This small molecule binds to this protein.
Small molecule (SMILES): O=C1OCC/C=C/CC/C=C/C(=N/OCC(=O)N2CCCCC2)Cc2c(Cl)c(O)cc(O)c21

Binding-site contacts:
Ligand atom C16 contacts residue ASN43 of chain 1.A at 3.8 Å.
Ligand atom O2 contacts residue GLY89 of chain 1.A at 3.8 Å.
Ligand atom C10 contacts residue ASN43 of chain 1.A at 3.7 Å.
Ligand atom C12 contacts residue ILE88 of chain 1.A at 3.5 Å (hydrophobic).
Ligand atom O3 contacts residue LEU40 of chain 1.A at 3.8 Å.
Ligand atom O4 contacts residue ASP85 of chain 1.A at 2.6 Å (salt-bridge).
Ligand atom O5 contacts residue LEU99 of chain 1.A at 3.6 Å.
Ligand atom CL contacts residue PHE130 of chain 1.A at 3.3 Å.
Ligand atom O2 contacts residue MET90 of chain 1.A at 3.4 Å.
Ligand atom C7 contacts residue MET90 of chain 1.A at 3.5 Å (hydrophobic).
Ligand atom O6 contacts residue TYR131 of chain 1.A at 3.4 Å (h-bond).
Ligand atom C15 contacts residue ASP46 of chain 1.A at 3.9 Å.
Ligand atom C11 contacts residue MET90 of chain 1.A at 3.7 Å (hydrophobic).
Ligand atom O3 contacts residue VAL178 of chain 1.A at 3.6 Å.
Ligand atom C22 contacts residue LEU95 of chain 1.A at 3.6 Å (hydrophobic).
Ligand atom C6 contacts residue THR176 of chain 1.A at 3.8 Å.
Ligand atom CL contacts residue ASN43 of chain 1.A at 3.3 Å.
Ligand atom C14 contacts residue LYS50 of chain 1.A at 3.6 Å.
Ligand atom C17 contacts residue ASN43 of chain 1.A at 3.7 Å.
Ligand atom O4 contacts residue THR176 of chain 1.A at 3.5 Å.
Ligand atom C6 contacts residue ASP85 of chain 1.A at 3.4 Å.
Ligand atom O4 contacts residue ALA47 of chain 1.A at 3.2 Å.
Ligand atom C22 contacts residue TRP154 of chain 1.A at 3.8 Å (hydrophobic).
Ligand atom C3 contacts residue ASN43 of chain 1.A at 3.8 Å.
Ligand atom C23 contacts residue TRP154 of chain 1.A at 3.7 Å (hydrophobic).
Ligand atom C24 contacts residue TRP154 of chain 1.A at 3.6 Å (hydrophobic).
Ligand atom O2 contacts residue THR176 of chain 1.A at 2.9 Å (h-bond).
Ligand atom C1 contacts residue SER44 of chain 1.A at 3.7 Å.
Ligand atom C8 contacts residue THR176 of chain 1.A at 3.9 Å.
Ligand atom C12 contacts residue LYS50 of chain 1.A at 3.7 Å.
Ligand atom C20 contacts residue PHE130 of chain 1.A at 3.6 Å (hydrophobic).
Ligand atom O6 contacts residue LEU99 of chain 1.A at 3.3 Å.
Ligand atom C13 contacts residue LYS50 of chain 1.A at 3.6 Å.
Ligand atom C2 contacts residue ASN43 of chain 1.A at 3.5 Å.
Ligand atom C1 contacts residue ASP85 of chain 1.A at 3.4 Å.
Ligand atom C17 contacts residue ASP46 of chain 1.A at 3.8 Å.
Ligand atom C19 contacts residue TYR131 of chain 1.A at 3.8 Å (hydrophobic).
Ligand atom O3 contacts residue ASN43 of chain 1.A at 3.5 Å.
Ligand atom C23 contacts residue LEU95 of chain 1.A at 3.5 Å (hydrophobic).
Ligand atom C11 contacts residue GLY89 of chain 1.A at 3.6 Å.

Sequence of chain 1.A:
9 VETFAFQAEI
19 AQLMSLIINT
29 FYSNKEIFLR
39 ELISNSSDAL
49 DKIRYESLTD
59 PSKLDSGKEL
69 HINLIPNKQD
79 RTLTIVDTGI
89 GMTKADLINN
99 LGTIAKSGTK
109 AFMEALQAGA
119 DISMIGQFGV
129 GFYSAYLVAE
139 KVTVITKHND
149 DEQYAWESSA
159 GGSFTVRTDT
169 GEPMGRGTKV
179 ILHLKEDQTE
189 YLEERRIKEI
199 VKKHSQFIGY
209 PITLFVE